The protein below binds the small molecule below.
Small molecule (SMILES): Cc1nc(/N=N/c2cc(S(=O)(=O)O)c3cc([N+](=O)[O-])cc(S(=O)(=O)O)c3c2)c(COP(=O)(O)O)c(C=O)c1O

Binding-site contacts:
Ligand atom NBJ contacts residue LEU391 of chain 1.C at 3.4 Å.
Ligand atom OAG contacts residue LEU391 of chain 1.C at 3.3 Å.
Ligand atom CAQ contacts residue LEU391 of chain 1.C at 3.3 Å (hydrophobic).
Ligand atom CBH contacts residue 20V1 of chain 1.S at 3.7 Å.
Ligand atom CAA contacts residue GLN414 of chain 1.C at 3.5 Å.
Ligand atom CAP contacts residue 20V1 of chain 1.S at 3.5 Å.
Ligand atom SBM contacts residue ARG393 of chain 1.C at 3.8 Å.
Ligand atom OAG contacts residue ARG393 of chain 1.C at 2.9 Å.
Ligand atom OAI contacts residue MET219 of chain 1.C at 3.5 Å.
Ligand atom OAF contacts residue ARG393 of chain 1.C at 2.6 Å (salt-bridge).
Ligand atom OAI contacts residue MET221 of chain 1.C at 3.3 Å.
Ligand atom NAU contacts residue 20V1 of chain 1.S at 3.1 Å (h-bond).
Ligand atom OAJ contacts residue MET219 of chain 1.C at 3.3 Å (h-bond).
Ligand atom CBD contacts residue 20V1 of chain 1.S at 3.7 Å.
Ligand atom OAM contacts residue TYR341 of chain 1.C at 3.4 Å (h-bond).
Ligand atom CBC contacts residue 20V1 of chain 1.S at 3.1 Å.
Ligand atom NAV contacts residue 20V1 of chain 1.S at 3.5 Å (h-bond).
Ligand atom CBI contacts residue 20V1 of chain 1.S at 3.7 Å.
Ligand atom CAO contacts residue LYS419 of chain 1.C at 3.2 Å.
Ligand atom OAF contacts residue LEU406 of chain 1.C at 3.7 Å.
Ligand atom OAL contacts residue 20V1 of chain 1.S at 2.8 Å (h-bond).
Ligand atom OAK contacts residue LYS419 of chain 1.C at 3.1 Å (salt-bridge).
Ligand atom NAW contacts residue 20V1 of chain 1.S at 3.7 Å.
Ligand atom CAA contacts residue 20V1 of chain 1.S at 3.7 Å.
Ligand atom CBE contacts residue 20V1 of chain 1.S at 3.7 Å.
Ligand atom OAI contacts residue LEU391 of chain 1.C at 3.2 Å.
Ligand atom CAA contacts residue GLN439 of chain 1.C at 3.8 Å.
Ligand atom CAR contacts residue 20V1 of chain 1.S at 3.5 Å.
Ligand atom OAH contacts residue 20V1 of chain 1.S at 3.1 Å (h-bond).
Ligand atom CAO contacts residue 20V1 of chain 1.S at 2.9 Å.
Ligand atom OAB contacts residue LYS419 of chain 1.C at 3.2 Å.
Ligand atom CAZ contacts residue 20V1 of chain 1.S at 3.4 Å.
Ligand atom OAM contacts residue 20V1 of chain 1.S at 3.3 Å (h-bond).
Ligand atom CAY contacts residue 20V1 of chain 1.S at 3.6 Å.
Ligand atom CBB contacts residue LEU391 of chain 1.C at 3.6 Å (hydrophobic).
Ligand atom OAG contacts residue ARG392 of chain 1.C at 3.3 Å (salt-bridge).
Ligand atom OAJ contacts residue TYR341 of chain 1.C at 3.2 Å (h-bond).
Ligand atom CAT contacts residue 20V1 of chain 1.S at 3.6 Å.
Ligand atom OAN contacts residue ARG392 of chain 1.C at 2.7 Å (salt-bridge).
Ligand atom CBA contacts residue 20V1 of chain 1.S at 3.2 Å.

Sequence of chain 1.C:
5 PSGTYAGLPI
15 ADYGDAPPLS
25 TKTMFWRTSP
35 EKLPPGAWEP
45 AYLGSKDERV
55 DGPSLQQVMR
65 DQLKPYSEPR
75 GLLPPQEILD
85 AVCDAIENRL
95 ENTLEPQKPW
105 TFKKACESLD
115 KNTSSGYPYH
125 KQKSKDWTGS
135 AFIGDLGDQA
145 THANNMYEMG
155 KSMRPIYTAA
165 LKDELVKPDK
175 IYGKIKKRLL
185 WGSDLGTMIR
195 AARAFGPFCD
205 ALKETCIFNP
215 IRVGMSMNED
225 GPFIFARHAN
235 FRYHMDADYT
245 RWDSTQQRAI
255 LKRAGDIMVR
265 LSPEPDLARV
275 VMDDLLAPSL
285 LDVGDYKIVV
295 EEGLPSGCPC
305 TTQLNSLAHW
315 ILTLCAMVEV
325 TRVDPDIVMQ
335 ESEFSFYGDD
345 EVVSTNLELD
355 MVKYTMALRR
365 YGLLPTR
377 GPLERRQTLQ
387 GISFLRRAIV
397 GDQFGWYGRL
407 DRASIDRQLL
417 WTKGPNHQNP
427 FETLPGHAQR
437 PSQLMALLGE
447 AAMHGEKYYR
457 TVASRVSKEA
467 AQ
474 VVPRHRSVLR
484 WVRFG